Sequence of chain 1.H:
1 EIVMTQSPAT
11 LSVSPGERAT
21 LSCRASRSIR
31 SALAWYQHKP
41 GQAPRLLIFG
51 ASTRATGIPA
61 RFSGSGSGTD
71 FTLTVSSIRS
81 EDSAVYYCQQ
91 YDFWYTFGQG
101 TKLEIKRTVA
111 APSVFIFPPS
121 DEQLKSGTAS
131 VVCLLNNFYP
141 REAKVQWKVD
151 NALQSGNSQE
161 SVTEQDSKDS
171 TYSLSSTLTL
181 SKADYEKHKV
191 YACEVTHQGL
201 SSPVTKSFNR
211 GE

Sequence of chain 1.G:
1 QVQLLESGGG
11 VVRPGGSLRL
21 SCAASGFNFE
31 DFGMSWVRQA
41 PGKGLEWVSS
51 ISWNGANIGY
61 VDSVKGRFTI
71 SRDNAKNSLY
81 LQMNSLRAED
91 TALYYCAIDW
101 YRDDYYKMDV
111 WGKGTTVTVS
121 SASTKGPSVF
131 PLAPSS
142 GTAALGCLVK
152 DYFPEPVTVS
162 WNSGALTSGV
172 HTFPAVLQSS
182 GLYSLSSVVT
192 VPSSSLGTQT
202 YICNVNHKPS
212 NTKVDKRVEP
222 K

The protein below binds the small molecule below.
Small molecule (SMILES): OC[C@H]1O[C@@H](O[C@@H]2[C@@H](OC[C@H]3O[C@H](OC[C@H]4O[C@H](O)[C@@H](O)[C@@H]4O)[C@@H](O)[C@@H]3O)O[C@H](CO)[C@H]2O)[C@@H](O)[C@@H]1O

Binding-site contacts:
Ligand atom O5 contacts residue ASN57 of chain 1.G at 3.5 Å (h-bond).
Ligand atom O3 contacts residue GLY33 of chain 1.G at 3.6 Å.
Ligand atom O5 contacts residue TYR91 of chain 1.H at 2.5 Å (h-bond).
Ligand atom C4 contacts residue TYR91 of chain 1.H at 3.6 Å (hydrophobic).
Ligand atom O2 contacts residue ALA56 of chain 1.G at 2.3 Å (h-bond).
Ligand atom C1 contacts residue ASN57 of chain 1.G at 3.5 Å.
Ligand atom C5 contacts residue TRP94 of chain 1.H at 3.6 Å (hydrophobic).
Ligand atom O3 contacts residue TRP100 of chain 1.G at 3.7 Å.
Ligand atom O3 contacts residue SER52 of chain 1.G at 3.5 Å.
Ligand atom C3 contacts residue TRP100 of chain 1.G at 3.8 Å (hydrophobic).
Ligand atom O4 contacts residue ASN57 of chain 1.G at 3.4 Å (h-bond).
Ligand atom O5 contacts residue TYR95 of chain 1.H at 3.7 Å.
Ligand atom O5 contacts residue TRP100 of chain 1.G at 2.9 Å (h-bond).
Ligand atom O2 contacts residue ASN57 of chain 1.G at 3.8 Å.
Ligand atom O5 contacts residue ASP103 of chain 1.G at 2.6 Å (salt-bridge).
Ligand atom C5 contacts residue ASP103 of chain 1.G at 3.4 Å.
Ligand atom C4 contacts residue TRP94 of chain 1.H at 3.7 Å (hydrophobic).
Ligand atom O2 contacts residue SER50 of chain 1.G at 2.7 Å (h-bond).
Ligand atom C5 contacts residue ARG102 of chain 1.G at 3.6 Å.
Ligand atom O3 contacts residue ASP99 of chain 1.G at 2.7 Å (salt-bridge).
Ligand atom C3 contacts residue ASP99 of chain 1.G at 3.5 Å.
Ligand atom C1 contacts residue ASN57 of chain 1.G at 3.5 Å.
Ligand atom C5 contacts residue TYR91 of chain 1.H at 3.4 Å (hydrophobic).
Ligand atom O4 contacts residue ASN57 of chain 1.G at 3.3 Å (h-bond).
Ligand atom C1 contacts residue TRP94 of chain 1.H at 3.6 Å (hydrophobic).
Ligand atom O2 contacts residue TYR95 of chain 1.H at 2.7 Å (h-bond).
Ligand atom C4 contacts residue SER52 of chain 1.G at 3.7 Å.
Ligand atom O2 contacts residue TRP94 of chain 1.H at 3.6 Å.
Ligand atom C5 contacts residue PHE93 of chain 1.H at 3.9 Å (hydrophobic).
Ligand atom C5 contacts residue TRP100 of chain 1.G at 3.5 Å (hydrophobic).
Ligand atom C2 contacts residue ASN57 of chain 1.G at 3.9 Å.
Ligand atom O4 contacts residue TRP94 of chain 1.H at 2.9 Å (h-bond).
Ligand atom C5 contacts residue TRP100 of chain 1.G at 3.6 Å (hydrophobic).
Ligand atom C3 contacts residue ASN57 of chain 1.G at 3.6 Å.
Ligand atom C2 contacts residue TYR95 of chain 1.H at 3.8 Å (hydrophobic).
Ligand atom C2 contacts residue ALA56 of chain 1.G at 3.7 Å (hydrophobic).
Ligand atom O2 contacts residue ASP99 of chain 1.G at 3.8 Å.
Ligand atom C2 contacts residue SER50 of chain 1.G at 3.3 Å.
Ligand atom C5 contacts residue ASN57 of chain 1.G at 3.3 Å.
Ligand atom C5 contacts residue TYR95 of chain 1.H at 3.5 Å (hydrophobic).